Binding-site contacts:
Ligand atom OE contacts residue PHE14 of chain 2.B at 3.5 Å.
Ligand atom O contacts residue TYR144 of chain 2.B at 3.2 Å.
Ligand atom C contacts residue LEU73 of chain 2.B at 4.1 Å (hydrophobic).
Ligand atom CD contacts residue ASN20 of chain 2.B at 3.9 Å.
Ligand atom CG contacts residue CYS146 of chain 2.B at 3.7 Å (hydrophobic).
Ligand atom CA contacts residue CYS146 of chain 2.B at 3.4 Å (hydrophobic).
Ligand atom CA contacts residue LEU73 of chain 2.B at 3.9 Å (hydrophobic).
Ligand atom OE contacts residue CYS146 of chain 2.B at 4.0 Å.
Ligand atom CG contacts residue VAL47 of chain 2.B at 3.8 Å (hydrophobic).
Ligand atom CD contacts residue GLY72 of chain 2.B at 4.2 Å.
Ligand atom OE contacts residue PHE11 of chain 2.B at 3.6 Å.
Ligand atom CB contacts residue TYR144 of chain 2.B at 3.6 Å (hydrophobic).
Ligand atom OXT contacts residue LEU73 of chain 2.B at 3.4 Å (h-bond).
Ligand atom N contacts residue CYS146 of chain 2.B at 3.2 Å (h-bond).
Ligand atom OE contacts residue SER22 of chain 2.B at 4.2 Å.
Ligand atom OE contacts residue ASN20 of chain 2.B at 3.0 Å (h-bond).
Ligand atom OXT contacts residue CYS146 of chain 2.B at 3.1 Å (h-bond).
Ligand atom CD contacts residue CYS146 of chain 2.B at 3.4 Å (hydrophobic).
Ligand atom C contacts residue TYR144 of chain 2.B at 3.6 Å (hydrophobic).
Ligand atom O contacts residue CYS146 of chain 2.B at 3.0 Å (h-bond).
Ligand atom CB contacts residue PHE14 of chain 2.B at 4.1 Å (hydrophobic).
Ligand atom CA contacts residue TYR144 of chain 2.B at 3.6 Å (hydrophobic).
Ligand atom CG contacts residue PHE14 of chain 2.B at 3.6 Å (hydrophobic).
Ligand atom CA contacts residue PHE14 of chain 2.B at 3.6 Å (hydrophobic).
Ligand atom N contacts residue LEU73 of chain 2.B at 2.8 Å (h-bond).
Ligand atom CD contacts residue LEU73 of chain 2.B at 3.6 Å (hydrophobic).
Ligand atom N contacts residue PHE14 of chain 2.B at 3.5 Å.
Ligand atom CB contacts residue CYS146 of chain 2.B at 3.5 Å (hydrophobic).
Ligand atom CG contacts residue PHE11 of chain 2.B at 3.6 Å (hydrophobic).
Ligand atom CB contacts residue VAL47 of chain 2.B at 3.9 Å (hydrophobic).
Ligand atom OE contacts residue LEU73 of chain 2.B at 2.8 Å (h-bond).
Ligand atom C contacts residue HIS171 of chain 2.B at 4.0 Å.
Ligand atom CD contacts residue PHE11 of chain 2.B at 4.1 Å (hydrophobic).
Ligand atom OE contacts residue GLY72 of chain 2.B at 3.5 Å.
Ligand atom CG contacts residue ASN20 of chain 2.B at 4.4 Å.
Ligand atom O contacts residue VAL145 of chain 2.B at 3.4 Å (h-bond).
Ligand atom CB contacts residue VAL145 of chain 2.B at 4.3 Å (hydrophobic).
Ligand atom CD contacts residue PHE14 of chain 2.B at 3.3 Å (hydrophobic).
Ligand atom OXT contacts residue HIS171 of chain 2.B at 3.0 Å (h-bond).
Ligand atom C contacts residue CYS146 of chain 2.B at 2.9 Å (hydrophobic).

A protein and the small-molecule ligand that binds it are described below.
Small molecule (SMILES): O=C1CC[C@@H](C(=O)O)N1

Sequence of chain 2.B:
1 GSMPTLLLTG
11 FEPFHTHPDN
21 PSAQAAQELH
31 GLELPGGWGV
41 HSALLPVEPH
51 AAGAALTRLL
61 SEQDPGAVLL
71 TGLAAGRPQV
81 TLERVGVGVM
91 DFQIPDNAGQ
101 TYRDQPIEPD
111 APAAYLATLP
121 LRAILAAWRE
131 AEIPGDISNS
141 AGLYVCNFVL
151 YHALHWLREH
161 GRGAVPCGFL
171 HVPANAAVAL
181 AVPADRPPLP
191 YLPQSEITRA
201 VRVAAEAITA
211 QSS